A small-molecule ligand and the protein it binds are described below.
Small molecule (SMILES): CC1(C)OCc2cc([C@@H](O)C#N)ccc2O1

Binding-site contacts:
Ligand atom O2 contacts residue ALA339 of chain 1.A at 3.7 Å.
Ligand atom C1 contacts residue HIS366 of chain 1.A at 3.7 Å.
Ligand atom N1 contacts residue TYR466 of chain 1.A at 3.5 Å.
Ligand atom C12 contacts residue HIS468 of chain 1.A at 3.8 Å.
Ligand atom C5 contacts residue ALA119 of chain 1.A at 4.2 Å (hydrophobic).
Ligand atom O1 contacts residue ALA339 of chain 1.A at 4.1 Å.
Ligand atom C6 contacts residue TYR466 of chain 1.A at 4.0 Å (hydrophobic).
Ligand atom N1 contacts residue HIS506 of chain 1.A at 4.0 Å.
Ligand atom C3 contacts residue VAL325 of chain 1.A at 4.2 Å (hydrophobic).
Ligand atom N1 contacts residue TRP467 of chain 1.A at 4.0 Å.
Ligand atom C3 contacts residue ALA119 of chain 1.A at 4.0 Å (hydrophobic).
Ligand atom C12 contacts residue TYR466 of chain 1.A at 3.4 Å (hydrophobic).
Ligand atom C10 contacts residue PHE80 of chain 1.A at 4.1 Å (hydrophobic).
Ligand atom C9 contacts residue TYR466 of chain 1.A at 3.7 Å (hydrophobic).
Ligand atom O1 contacts residue LEU351 of chain 1.A at 3.8 Å.
Ligand atom C12 contacts residue HIS506 of chain 1.A at 3.7 Å.
Ligand atom C10 contacts residue VAL341 of chain 1.A at 4.1 Å (hydrophobic).
Ligand atom O3 contacts residue VAL337 of chain 1.A at 3.4 Å.
Ligand atom O3 contacts residue TYR466 of chain 1.A at 2.6 Å (h-bond).
Ligand atom O3 contacts residue HIS506 of chain 1.A at 2.8 Å (h-bond).
Ligand atom C5 contacts residue VAL325 of chain 1.A at 4.1 Å (hydrophobic).
Ligand atom C8 contacts residue ALA119 of chain 1.A at 4.0 Å (hydrophobic).
Ligand atom O2 contacts residue PHE80 of chain 1.A at 4.1 Å.
Ligand atom C7 contacts residue ALA339 of chain 1.A at 3.6 Å (hydrophobic).
Ligand atom C12 contacts residue ALA119 of chain 1.A at 4.0 Å (hydrophobic).
Ligand atom C4 contacts residue VAL325 of chain 1.A at 3.8 Å (hydrophobic).
Ligand atom N1 contacts residue FAD1 of chain 1.I at 3.2 Å (h-bond).
Ligand atom C4 contacts residue ALA119 of chain 1.A at 3.3 Å (hydrophobic).
Ligand atom C11 contacts residue VAL341 of chain 1.A at 3.2 Å (hydrophobic).
Ligand atom C11 contacts residue ALA339 of chain 1.A at 2.4 Å (hydrophobic).
Ligand atom C10 contacts residue LEU351 of chain 1.A at 3.8 Å (hydrophobic).
Ligand atom C2 contacts residue HIS366 of chain 1.A at 4.1 Å.
Ligand atom C8 contacts residue PHE80 of chain 1.A at 4.2 Å (hydrophobic).
Ligand atom C2 contacts residue ALA339 of chain 1.A at 4.2 Å (hydrophobic).
Ligand atom C9 contacts residue HIS506 of chain 1.A at 3.5 Å.
Ligand atom C12 contacts residue FAD1 of chain 1.I at 3.9 Å.
Ligand atom C9 contacts residue ALA119 of chain 1.A at 4.1 Å (hydrophobic).
Ligand atom C8 contacts residue ALA339 of chain 1.A at 4.2 Å (hydrophobic).
Ligand atom N1 contacts residue HIS468 of chain 1.A at 2.9 Å (h-bond).
Ligand atom O1 contacts residue HIS366 of chain 1.A at 3.6 Å.

Sequence of chain 1.A:
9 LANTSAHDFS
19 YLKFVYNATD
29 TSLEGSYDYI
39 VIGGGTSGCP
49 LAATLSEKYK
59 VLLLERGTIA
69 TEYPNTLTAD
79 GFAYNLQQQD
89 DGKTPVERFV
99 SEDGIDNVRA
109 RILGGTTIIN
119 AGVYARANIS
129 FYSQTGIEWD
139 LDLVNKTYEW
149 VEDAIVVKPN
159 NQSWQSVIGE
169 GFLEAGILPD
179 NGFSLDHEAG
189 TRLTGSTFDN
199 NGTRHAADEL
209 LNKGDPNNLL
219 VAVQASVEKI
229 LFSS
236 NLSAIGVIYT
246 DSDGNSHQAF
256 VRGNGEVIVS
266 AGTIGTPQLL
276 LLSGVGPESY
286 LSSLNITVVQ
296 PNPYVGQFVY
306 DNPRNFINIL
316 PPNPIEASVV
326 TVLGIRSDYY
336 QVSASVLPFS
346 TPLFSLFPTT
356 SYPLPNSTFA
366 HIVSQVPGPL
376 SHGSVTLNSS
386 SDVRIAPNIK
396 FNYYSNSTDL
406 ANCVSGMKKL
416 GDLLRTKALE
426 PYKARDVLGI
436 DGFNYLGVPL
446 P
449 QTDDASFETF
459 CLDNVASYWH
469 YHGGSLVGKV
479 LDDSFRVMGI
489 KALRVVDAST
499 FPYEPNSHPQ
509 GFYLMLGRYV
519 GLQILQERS